This small molecule binds to this protein.
Small molecule (SMILES): Nc1ncnc2c1ncn2[C@@H]1C[C@@H](O)[C@@H](COP(=O)(O)O)O1

Binding-site contacts:
Ligand atom N9 contacts residue PRO218 of chain 1.A at 4.2 Å.
Ligand atom C2' contacts residue GLU215 of chain 1.A at 3.6 Å.
Ligand atom N7 contacts residue PRO218 of chain 1.A at 4.0 Å.
Ligand atom C2 contacts residue HIS428 of chain 1.A at 3.8 Å.
Ligand atom N3 contacts residue PRO429 of chain 1.A at 4.4 Å.
Ligand atom C4 contacts residue PRO218 of chain 1.A at 4.1 Å (hydrophobic).
Ligand atom C8 contacts residue PRO218 of chain 1.A at 4.2 Å (hydrophobic).
Ligand atom N7 contacts residue GLY437 of chain 1.A at 3.5 Å (h-bond).
Ligand atom O3' contacts residue GLU215 of chain 1.A at 3.5 Å (salt-bridge).
Ligand atom N6 contacts residue SER430 of chain 1.A at 3.7 Å.
Ligand atom N1 contacts residue HIS428 of chain 1.A at 3.3 Å.
Ligand atom O3P contacts residue LYS439 of chain 1.A at 2.9 Å.
Ligand atom N6 contacts residue HIS428 of chain 1.A at 4.0 Å.
Ligand atom O3' contacts residue GLY437 of chain 1.A at 3.9 Å.
Ligand atom C6 contacts residue SER430 of chain 1.A at 4.2 Å.
Ligand atom O3' contacts residue ILE420 of chain 1.A at 4.2 Å.
Ligand atom C1' contacts residue GLY437 of chain 1.A at 3.3 Å.
Ligand atom C8 contacts residue PRO429 of chain 1.A at 4.3 Å (hydrophobic).
Ligand atom P contacts residue HIS426 of chain 1.A at 3.9 Å.
Ligand atom O2P contacts residue HIS426 of chain 1.A at 3.6 Å.
Ligand atom N9 contacts residue GLY437 of chain 1.A at 3.3 Å (h-bond).
Ligand atom C2' contacts residue GLY437 of chain 1.A at 2.8 Å.
Ligand atom N6 contacts residue ASP407 of chain 1.A at 3.6 Å (salt-bridge).
Ligand atom C8 contacts residue VAL217 of chain 1.A at 3.5 Å (hydrophobic).
Ligand atom O1P contacts residue HIS426 of chain 1.A at 2.7 Å (h-bond).
Ligand atom C5 contacts residue PRO218 of chain 1.A at 4.0 Å (hydrophobic).
Ligand atom C3' contacts residue GLU215 of chain 1.A at 3.3 Å.
Ligand atom C6 contacts residue PRO218 of chain 1.A at 4.2 Å (hydrophobic).
Ligand atom N7 contacts residue VAL217 of chain 1.A at 3.7 Å.
Ligand atom C2' contacts residue ASP216 of chain 1.A at 4.3 Å.
Ligand atom O3' contacts residue LYS439 of chain 1.A at 3.5 Å.
Ligand atom C3' contacts residue GLY437 of chain 1.A at 3.9 Å.
Ligand atom C8 contacts residue GLY437 of chain 1.A at 2.8 Å.
Ligand atom N9 contacts residue VAL217 of chain 1.A at 4.4 Å.
Ligand atom N7 contacts residue PRO429 of chain 1.A at 4.3 Å.
Ligand atom O5' contacts residue LYS439 of chain 1.A at 3.8 Å.
Ligand atom O1P contacts residue LYS439 of chain 1.A at 2.6 Å.
Ligand atom N9 contacts residue PRO429 of chain 1.A at 4.3 Å.
Ligand atom C6 contacts residue HIS428 of chain 1.A at 4.2 Å.
Ligand atom P contacts residue LYS439 of chain 1.A at 3.3 Å.

Sequence of chain 1.A:
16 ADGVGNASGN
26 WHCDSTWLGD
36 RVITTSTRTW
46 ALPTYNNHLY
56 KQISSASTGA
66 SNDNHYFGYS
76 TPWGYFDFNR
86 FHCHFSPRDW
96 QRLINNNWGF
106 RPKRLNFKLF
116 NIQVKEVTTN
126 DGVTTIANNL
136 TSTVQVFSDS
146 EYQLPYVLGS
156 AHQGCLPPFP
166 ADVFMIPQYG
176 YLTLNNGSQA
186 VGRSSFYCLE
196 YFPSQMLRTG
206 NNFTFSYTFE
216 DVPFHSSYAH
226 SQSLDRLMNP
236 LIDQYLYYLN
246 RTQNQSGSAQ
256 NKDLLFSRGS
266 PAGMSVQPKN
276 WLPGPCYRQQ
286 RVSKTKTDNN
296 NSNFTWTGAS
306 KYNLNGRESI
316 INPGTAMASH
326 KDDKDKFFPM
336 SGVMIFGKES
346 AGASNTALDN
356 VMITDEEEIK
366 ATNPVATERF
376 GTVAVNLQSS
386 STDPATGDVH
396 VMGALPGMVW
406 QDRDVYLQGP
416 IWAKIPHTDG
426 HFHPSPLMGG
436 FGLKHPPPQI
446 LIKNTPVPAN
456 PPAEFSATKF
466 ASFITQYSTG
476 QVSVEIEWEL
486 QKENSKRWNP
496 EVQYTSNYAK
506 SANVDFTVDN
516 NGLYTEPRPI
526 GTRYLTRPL